Sequence of chain 1.B:
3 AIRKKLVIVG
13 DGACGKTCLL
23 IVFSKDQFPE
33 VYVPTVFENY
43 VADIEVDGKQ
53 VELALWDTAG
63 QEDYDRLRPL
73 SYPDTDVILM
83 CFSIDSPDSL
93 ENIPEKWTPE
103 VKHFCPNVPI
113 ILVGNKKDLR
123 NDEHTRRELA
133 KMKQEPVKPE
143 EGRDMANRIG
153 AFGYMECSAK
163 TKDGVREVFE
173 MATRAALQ

A small-molecule ligand and the protein it binds are described below.
Small molecule (SMILES): CCN(c1cccc(CCC(=O)O)c1)c1ccc2ccccc2n1

Binding-site contacts:
Ligand atom CAH contacts residue CYS20 of chain 1.B at 3.5 Å (hydrophobic).
Ligand atom OAW contacts residue ALA61 of chain 1.B at 3.8 Å.
Ligand atom CAP contacts residue GLY17 of chain 1.B at 3.7 Å.
Ligand atom CAV contacts residue LYS18 of chain 1.B at 3.1 Å.
Ligand atom CAS contacts residue GLY17 of chain 1.B at 3.6 Å.
Ligand atom CAV contacts residue GLY14 of chain 1.B at 4.0 Å.
Ligand atom CAT contacts residue THR19 of chain 1.B at 3.7 Å.
Ligand atom CAU contacts residue THR19 of chain 1.B at 3.8 Å.
Ligand atom CAM contacts residue VAL35 of chain 1.B at 4.0 Å (hydrophobic).
Ligand atom CAT contacts residue GLY17 of chain 1.B at 3.3 Å.
Ligand atom CAR contacts residue GLY17 of chain 1.B at 3.1 Å.
Ligand atom CAQ contacts residue GLY17 of chain 1.B at 3.2 Å.
Ligand atom CAD contacts residue LYS162 of chain 1.B at 3.7 Å.
Ligand atom CAC contacts residue ASP120 of chain 1.B at 2.7 Å.
Ligand atom CAC contacts residue LYS118 of chain 1.B at 4.0 Å.
Ligand atom OAW contacts residue GLY17 of chain 1.B at 3.5 Å.
Ligand atom CAB contacts residue LEU121 of chain 1.B at 3.8 Å (hydrophobic).
Ligand atom CAV contacts residue THR19 of chain 1.B at 3.3 Å.
Ligand atom CAD contacts residue ALA161 of chain 1.B at 3.8 Å (hydrophobic).
Ligand atom OAW contacts residue LYS18 of chain 1.B at 2.8 Å (salt-bridge).
Ligand atom CAU contacts residue LYS18 of chain 1.B at 4.1 Å.
Ligand atom CAD contacts residue ASP120 of chain 1.B at 3.7 Å.
Ligand atom CAV contacts residue GLY17 of chain 1.B at 3.7 Å.
Ligand atom CAP contacts residue ALA15 of chain 1.B at 3.3 Å (hydrophobic).
Ligand atom CAT contacts residue LYS18 of chain 1.B at 3.8 Å.
Ligand atom OAW contacts residue THR19 of chain 1.B at 2.2 Å (h-bond).
Ligand atom CAC contacts residue LYS162 of chain 1.B at 3.9 Å.
Ligand atom CAB contacts residue ASP120 of chain 1.B at 2.9 Å.
Ligand atom CAO contacts residue LYS118 of chain 1.B at 3.3 Å.
Ligand atom CAG contacts residue ALA161 of chain 1.B at 3.5 Å (hydrophobic).
Ligand atom CAE contacts residue LYS118 of chain 1.B at 4.0 Å.
Ligand atom CAQ contacts residue ALA15 of chain 1.B at 3.8 Å (hydrophobic).
Ligand atom CAP contacts residue LYS118 of chain 1.B at 3.3 Å.
Ligand atom OAX contacts residue LYS18 of chain 1.B at 3.2 Å (salt-bridge).
Ligand atom CAB contacts residue LYS162 of chain 1.B at 3.6 Å.
Ligand atom CAS contacts residue CYS20 of chain 1.B at 3.5 Å (hydrophobic).
Ligand atom OAX contacts residue GLY14 of chain 1.B at 3.1 Å (h-bond).
Ligand atom CAD contacts residue LYS118 of chain 1.B at 3.9 Å.
Ligand atom OAX contacts residue GLY17 of chain 1.B at 3.6 Å.
Ligand atom CAT contacts residue CYS20 of chain 1.B at 3.8 Å (hydrophobic).